Sequence of chain 1.C:
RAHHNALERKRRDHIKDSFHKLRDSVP

Sequence of chain 1.D:
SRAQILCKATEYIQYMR

Binding-site contacts:
Ligand atom C08 contacts residue LYS22 of chain 1.C at 4.1 Å.
Ligand atom C08 contacts residue CYS8 of chain 1.D at 2.4 Å (hydrophobic).
Ligand atom O10 contacts residue LYS22 of chain 1.C at 4.5 Å.
Ligand atom C07 contacts residue GLU12 of chain 1.D at 2.8 Å.
Ligand atom C05 contacts residue CYS8 of chain 1.D at 3.7 Å (hydrophobic).
Ligand atom N04 contacts residue LYS22 of chain 1.C at 3.3 Å.
Ligand atom C07 contacts residue CYS8 of chain 1.D at 1.4 Å (hydrophobic).
Ligand atom O09 contacts residue GLU12 of chain 1.D at 4.1 Å.
Ligand atom C05 contacts residue GLU12 of chain 1.D at 3.9 Å.
Ligand atom O11 contacts residue LYS22 of chain 1.C at 3.5 Å.
Ligand atom C06 contacts residue CYS8 of chain 1.D at 2.4 Å (hydrophobic).
Ligand atom C08 contacts residue GLU12 of chain 1.D at 3.3 Å.
Ligand atom C02 contacts residue LYS22 of chain 1.C at 2.4 Å.
Ligand atom N01 contacts residue LYS22 of chain 1.C at 1.8 Å.
Ligand atom O09 contacts residue THR11 of chain 1.D at 3.6 Å.
Ligand atom C03 contacts residue LYS22 of chain 1.C at 2.4 Å.
Ligand atom C06 contacts residue GLU12 of chain 1.D at 3.7 Å.
Ligand atom C03 contacts residue GLU12 of chain 1.D at 4.0 Å.
Ligand atom N04 contacts residue GLU12 of chain 1.D at 3.5 Å (salt-bridge).
Ligand atom O09 contacts residue CYS8 of chain 1.D at 2.8 Å (h-bond).
Ligand atom N04 contacts residue CYS8 of chain 1.D at 3.6 Å.
Ligand atom C05 contacts residue LYS22 of chain 1.C at 4.2 Å.
Ligand atom O09 contacts residue LEU7 of chain 1.D at 4.4 Å.
Ligand atom O09 contacts residue LYS22 of chain 1.C at 4.1 Å.

A protein and the small-molecule ligand that binds it are described below.
Small molecule (SMILES): NC(=O)CN1C(=O)CCC1=O